The small molecule below binds the protein below.
Small molecule (SMILES): CC(=O)N[C@@H]1[C@@H](O)[C@H](O)[C@@H](CO)O[C@H]1O

Sequence of chain 1.I:
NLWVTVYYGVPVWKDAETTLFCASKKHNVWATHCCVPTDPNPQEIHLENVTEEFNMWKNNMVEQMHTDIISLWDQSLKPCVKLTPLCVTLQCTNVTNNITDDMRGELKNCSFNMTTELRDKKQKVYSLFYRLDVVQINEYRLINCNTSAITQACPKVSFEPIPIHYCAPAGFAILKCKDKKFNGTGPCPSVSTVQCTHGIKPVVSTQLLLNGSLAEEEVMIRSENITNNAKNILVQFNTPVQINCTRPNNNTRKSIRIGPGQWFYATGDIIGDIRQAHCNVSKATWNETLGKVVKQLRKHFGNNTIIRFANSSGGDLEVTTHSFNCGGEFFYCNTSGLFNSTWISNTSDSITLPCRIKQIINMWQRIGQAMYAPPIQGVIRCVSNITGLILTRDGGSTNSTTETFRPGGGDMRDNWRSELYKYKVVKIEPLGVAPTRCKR

Binding-site contacts:
Ligand atom C5 contacts residue ASN167 of chain 1.I at 3.7 Å.
Ligand atom C8 contacts residue ARG162 of chain 1.I at 4.5 Å.
Ligand atom O7 contacts residue ASN167 of chain 1.I at 4.4 Å.
Ligand atom C8 contacts residue ILE164 of chain 1.I at 4.0 Å (hydrophobic).
Ligand atom C1 contacts residue ASN167 of chain 1.I at 1.5 Å.
Ligand atom C1 contacts residue ARG162 of chain 1.I at 4.2 Å.
Ligand atom O5 contacts residue ASN167 of chain 1.I at 2.4 Å (h-bond).
Ligand atom N2 contacts residue ASN167 of chain 1.I at 2.8 Å (h-bond).
Ligand atom N2 contacts residue ARG162 of chain 1.I at 3.9 Å.
Ligand atom C7 contacts residue ASN167 of chain 1.I at 3.8 Å.
Ligand atom C8 contacts residue VAL144 of chain 1.I at 3.7 Å (hydrophobic).
Ligand atom C4 contacts residue ASN167 of chain 1.I at 4.2 Å.
Ligand atom C2 contacts residue ASN167 of chain 1.I at 2.4 Å.
Ligand atom C3 contacts residue ASN167 of chain 1.I at 3.8 Å.